Sequence of chain 1.B:
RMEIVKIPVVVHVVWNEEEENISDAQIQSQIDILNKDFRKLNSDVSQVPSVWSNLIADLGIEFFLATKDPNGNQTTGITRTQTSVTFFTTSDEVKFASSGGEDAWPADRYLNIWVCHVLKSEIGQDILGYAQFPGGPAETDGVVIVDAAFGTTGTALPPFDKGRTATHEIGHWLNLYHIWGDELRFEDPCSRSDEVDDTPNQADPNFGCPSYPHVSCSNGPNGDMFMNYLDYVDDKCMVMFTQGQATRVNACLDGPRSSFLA

This protein binds this small molecule.
Small molecule (SMILES): CC(C)[C@H](N)C(=O)O

Binding-site contacts:
Ligand atom CG2 contacts residue ILE127 of chain 1.B at 3.9 Å (hydrophobic).
Ligand atom C contacts residue ARG1 of chain 1.R at 3.4 Å.
Ligand atom CA contacts residue ARG1 of chain 1.R at 2.4 Å.
Ligand atom C contacts residue PHE207 of chain 1.B at 4.4 Å (hydrophobic).
Ligand atom O contacts residue PHE207 of chain 1.B at 4.1 Å.
Ligand atom CB contacts residue GLN125 of chain 1.B at 4.4 Å.
Ligand atom CB contacts residue TYR232 of chain 1.B at 4.3 Å (hydrophobic).
Ligand atom CG2 contacts residue TYR232 of chain 1.B at 3.9 Å (hydrophobic).
Ligand atom CG1 contacts residue TYR232 of chain 1.B at 3.4 Å (hydrophobic).
Ligand atom CB contacts residue ILE127 of chain 1.B at 4.4 Å (hydrophobic).
Ligand atom CG2 contacts residue ARG1 of chain 1.R at 3.8 Å.
Ligand atom N contacts residue TYR232 of chain 1.B at 3.8 Å.
Ligand atom O contacts residue LEU128 of chain 1.B at 4.4 Å.
Ligand atom CA contacts residue ILE127 of chain 1.B at 4.5 Å (hydrophobic).
Ligand atom N contacts residue ARG1 of chain 1.R at 1.3 Å.
Ligand atom CG2 contacts residue GLN125 of chain 1.B at 4.1 Å.
Ligand atom CG1 contacts residue PHE207 of chain 1.B at 3.7 Å (hydrophobic).
Ligand atom O contacts residue TYR232 of chain 1.B at 4.5 Å.
Ligand atom OXT contacts residue ARG1 of chain 1.R at 4.4 Å.
Ligand atom CB contacts residue ARG1 of chain 1.R at 3.7 Å.
Ligand atom O contacts residue ARG1 of chain 1.R at 3.4 Å.